Binding-site contacts:
Ligand atom C1 contacts residue ASN276 of chain 2.D at 1.4 Å.
Ligand atom C2 contacts residue ASN276 of chain 2.D at 2.4 Å.
Ligand atom O5 contacts residue NAG1 of chain 2.T at 4.5 Å.
Ligand atom C8 contacts residue SER314 of chain 2.D at 3.2 Å.
Ligand atom C1 contacts residue GLU274 of chain 2.D at 3.7 Å.
Ligand atom C8 contacts residue ASN312 of chain 2.D at 4.1 Å.
Ligand atom C8 contacts residue ASN276 of chain 2.D at 4.3 Å.
Ligand atom C7 contacts residue NAG1 of chain 2.T at 4.1 Å.
Ligand atom O7 contacts residue ASN312 of chain 2.D at 4.0 Å.
Ligand atom C8 contacts residue ILE313 of chain 2.D at 3.5 Å (hydrophobic).
Ligand atom C7 contacts residue ASN312 of chain 2.D at 4.4 Å.
Ligand atom C7 contacts residue GLU274 of chain 2.D at 4.5 Å.
Ligand atom C5 contacts residue GLU274 of chain 2.D at 4.3 Å.
Ligand atom C2 contacts residue GLU274 of chain 2.D at 4.1 Å.
Ligand atom C8 contacts residue GLU274 of chain 2.D at 3.7 Å.
Ligand atom N2 contacts residue ASN276 of chain 2.D at 2.9 Å (h-bond).
Ligand atom C3 contacts residue ASN276 of chain 2.D at 3.8 Å.
Ligand atom O7 contacts residue ASN389 of chain 2.D at 4.2 Å.
Ligand atom C2 contacts residue NAG1 of chain 2.T at 4.2 Å.
Ligand atom C1 contacts residue NAG1 of chain 2.T at 4.4 Å.
Ligand atom C4 contacts residue ASN276 of chain 2.D at 4.2 Å.
Ligand atom O7 contacts residue NAG1 of chain 2.T at 3.0 Å (h-bond).
Ligand atom O7 contacts residue ASN276 of chain 2.D at 2.8 Å (h-bond).
Ligand atom N2 contacts residue GLU274 of chain 2.D at 3.8 Å.
Ligand atom C3 contacts residue GLU274 of chain 2.D at 4.2 Å.
Ligand atom O5 contacts residue ASN276 of chain 2.D at 2.3 Å (h-bond).
Ligand atom C5 contacts residue ASN276 of chain 2.D at 3.6 Å.
Ligand atom C7 contacts residue ASN276 of chain 2.D at 3.1 Å.

Sequence of chain 2.D:
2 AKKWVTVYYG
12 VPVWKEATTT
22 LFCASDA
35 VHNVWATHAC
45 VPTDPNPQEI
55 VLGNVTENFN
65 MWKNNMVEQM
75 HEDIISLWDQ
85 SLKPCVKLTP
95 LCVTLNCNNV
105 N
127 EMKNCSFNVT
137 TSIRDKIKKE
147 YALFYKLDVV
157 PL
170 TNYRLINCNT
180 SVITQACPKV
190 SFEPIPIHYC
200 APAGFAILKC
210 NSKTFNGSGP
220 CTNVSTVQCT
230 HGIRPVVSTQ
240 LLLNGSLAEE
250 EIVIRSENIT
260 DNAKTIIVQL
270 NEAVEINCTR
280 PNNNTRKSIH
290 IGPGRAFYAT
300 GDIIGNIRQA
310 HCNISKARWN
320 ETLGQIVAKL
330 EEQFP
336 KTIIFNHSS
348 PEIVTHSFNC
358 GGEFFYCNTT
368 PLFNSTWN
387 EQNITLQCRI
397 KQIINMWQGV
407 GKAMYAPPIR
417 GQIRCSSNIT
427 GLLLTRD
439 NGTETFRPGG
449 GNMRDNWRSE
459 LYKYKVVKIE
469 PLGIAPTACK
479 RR

This small molecule binds to this protein.
Small molecule (SMILES): CC(=O)N[C@@H]1[C@@H](O)[C@H](O)[C@@H](CO)O[C@H]1O